This small molecule binds to this protein.
Small molecule (SMILES): CC(=O)N[C@@H]1[C@@H](O)[C@H](O)[C@@H](CO)O[C@H]1O

Binding-site contacts:
Ligand atom O5 contacts residue GLN804 of chain 1.C at 4.3 Å.
Ligand atom N2 contacts residue ASN801 of chain 1.C at 3.0 Å (h-bond).
Ligand atom C2 contacts residue ASN801 of chain 1.C at 3.0 Å.
Ligand atom C8 contacts residue ASN801 of chain 1.C at 3.4 Å.
Ligand atom C1 contacts residue ASN801 of chain 1.C at 3.2 Å.
Ligand atom C1 contacts residue SER803 of chain 1.C at 3.8 Å.
Ligand atom O7 contacts residue ASN801 of chain 1.C at 2.4 Å (h-bond).
Ligand atom C7 contacts residue ASN801 of chain 1.C at 2.8 Å.
Ligand atom O5 contacts residue ASN801 of chain 1.C at 4.1 Å.

Sequence of chain 1.C:
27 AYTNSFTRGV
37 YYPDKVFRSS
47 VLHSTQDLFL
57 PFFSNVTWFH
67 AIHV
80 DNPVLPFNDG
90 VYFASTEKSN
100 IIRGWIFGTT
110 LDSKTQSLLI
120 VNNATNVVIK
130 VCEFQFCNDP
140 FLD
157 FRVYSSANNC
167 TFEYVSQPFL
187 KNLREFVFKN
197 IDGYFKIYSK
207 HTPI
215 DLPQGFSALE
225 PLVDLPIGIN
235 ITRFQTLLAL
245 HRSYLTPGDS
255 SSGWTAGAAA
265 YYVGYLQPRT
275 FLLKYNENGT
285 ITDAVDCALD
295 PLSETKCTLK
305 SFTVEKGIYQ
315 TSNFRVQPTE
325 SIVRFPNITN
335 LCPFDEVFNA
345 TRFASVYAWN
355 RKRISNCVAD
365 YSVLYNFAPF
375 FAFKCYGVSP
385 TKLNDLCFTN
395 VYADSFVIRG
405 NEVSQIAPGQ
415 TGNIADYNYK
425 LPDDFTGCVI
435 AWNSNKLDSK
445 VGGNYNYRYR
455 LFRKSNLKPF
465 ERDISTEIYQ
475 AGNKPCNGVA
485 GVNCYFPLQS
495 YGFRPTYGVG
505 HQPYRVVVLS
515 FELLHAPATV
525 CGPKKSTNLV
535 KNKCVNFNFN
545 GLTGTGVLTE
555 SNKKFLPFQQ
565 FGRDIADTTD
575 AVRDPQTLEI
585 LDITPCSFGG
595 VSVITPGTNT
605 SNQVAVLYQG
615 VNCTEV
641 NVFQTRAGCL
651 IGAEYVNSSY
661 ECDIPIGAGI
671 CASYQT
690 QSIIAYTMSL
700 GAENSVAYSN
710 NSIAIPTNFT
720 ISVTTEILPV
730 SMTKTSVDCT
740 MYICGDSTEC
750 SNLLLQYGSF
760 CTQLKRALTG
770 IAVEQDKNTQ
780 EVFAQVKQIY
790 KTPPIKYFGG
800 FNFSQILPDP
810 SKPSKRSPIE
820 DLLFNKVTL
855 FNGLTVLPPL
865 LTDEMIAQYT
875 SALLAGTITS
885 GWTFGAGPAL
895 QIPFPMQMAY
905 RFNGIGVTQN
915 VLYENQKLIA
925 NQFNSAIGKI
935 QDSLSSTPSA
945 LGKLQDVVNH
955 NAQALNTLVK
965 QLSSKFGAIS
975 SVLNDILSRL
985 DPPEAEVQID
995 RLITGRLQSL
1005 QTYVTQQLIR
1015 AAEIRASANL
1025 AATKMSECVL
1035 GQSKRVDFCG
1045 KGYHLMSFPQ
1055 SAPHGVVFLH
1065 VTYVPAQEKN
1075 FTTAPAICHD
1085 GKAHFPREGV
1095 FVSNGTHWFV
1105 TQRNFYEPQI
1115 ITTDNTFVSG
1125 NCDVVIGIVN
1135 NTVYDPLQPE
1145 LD